Binding-site contacts:
Ligand atom O25 contacts residue ARG95 of chain 1.A at 3.6 Å.
Ligand atom C10 contacts residue ASP159 of chain 1.A at 3.2 Å.
Ligand atom C15 contacts residue GLU94 of chain 1.A at 3.2 Å.
Ligand atom N9 contacts residue ASP159 of chain 1.A at 3.1 Å.
Ligand atom C17 contacts residue LEU17 of chain 1.A at 3.9 Å (hydrophobic).
Ligand atom C13 contacts residue ILE158 of chain 1.A at 3.8 Å (hydrophobic).
Ligand atom C17 contacts residue LEU147 of chain 1.A at 3.4 Å (hydrophobic).
Ligand atom CL1 contacts residue GLY23 of chain 1.A at 3.5 Å.
Ligand atom N7 contacts residue LYS40 of chain 1.A at 3.5 Å (salt-bridge).
Ligand atom C3 contacts residue VAL25 of chain 1.A at 3.7 Å (hydrophobic).
Ligand atom CL1 contacts residue SER24 of chain 1.A at 3.8 Å.
Ligand atom N22 contacts residue LEU17 of chain 1.A at 3.7 Å.
Ligand atom C4 contacts residue GLY18 of chain 1.A at 3.4 Å.
Ligand atom CL1 contacts residue VAL25 of chain 1.A at 3.8 Å.
Ligand atom O21 contacts residue LEU93 of chain 1.A at 3.3 Å.
Ligand atom O25 contacts residue LEU17 of chain 1.A at 3.6 Å.
Ligand atom O24 contacts residue LEU17 of chain 1.A at 3.6 Å.
Ligand atom C8 contacts residue LYS40 of chain 1.A at 3.4 Å.
Ligand atom C18 contacts residue LEU147 of chain 1.A at 3.6 Å (hydrophobic).
Ligand atom C10 contacts residue ILE158 of chain 1.A at 3.9 Å (hydrophobic).
Ligand atom C5 contacts residue SER19 of chain 1.A at 3.5 Å.
Ligand atom C16 contacts residue ALA38 of chain 1.A at 3.5 Å (hydrophobic).
Ligand atom C8 contacts residue ASP159 of chain 1.A at 3.8 Å.
Ligand atom O25 contacts residue LEU147 of chain 1.A at 3.9 Å.
Ligand atom C11 contacts residue ILE158 of chain 1.A at 3.9 Å (hydrophobic).
Ligand atom C4 contacts residue VAL25 of chain 1.A at 3.5 Å (hydrophobic).
Ligand atom N7 contacts residue ASP159 of chain 1.A at 3.7 Å.
Ligand atom C16 contacts residue GLU94 of chain 1.A at 3.2 Å.
Ligand atom C11 contacts residue LEU93 of chain 1.A at 3.8 Å (hydrophobic).
Ligand atom C15 contacts residue ALA38 of chain 1.A at 3.5 Å (hydrophobic).
Ligand atom C5 contacts residue GLY18 of chain 1.A at 3.4 Å.
Ligand atom N9 contacts residue LYS40 of chain 1.A at 2.9 Å (salt-bridge).
Ligand atom CL1 contacts residue PHE22 of chain 1.A at 3.4 Å.
Ligand atom C16 contacts residue LEU147 of chain 1.A at 3.6 Å (hydrophobic).
Ligand atom O21 contacts residue ASP159 of chain 1.A at 3.0 Å (salt-bridge).
Ligand atom C13 contacts residue LEU93 of chain 1.A at 3.6 Å (hydrophobic).
Ligand atom C4 contacts residue GLY23 of chain 1.A at 3.6 Å.
Ligand atom C10 contacts residue LEU93 of chain 1.A at 3.6 Å (hydrophobic).
Ligand atom CL1 contacts residue LYS40 of chain 1.A at 3.6 Å.
Ligand atom C4 contacts residue SER19 of chain 1.A at 3.7 Å.

Sequence of chain 1.A:
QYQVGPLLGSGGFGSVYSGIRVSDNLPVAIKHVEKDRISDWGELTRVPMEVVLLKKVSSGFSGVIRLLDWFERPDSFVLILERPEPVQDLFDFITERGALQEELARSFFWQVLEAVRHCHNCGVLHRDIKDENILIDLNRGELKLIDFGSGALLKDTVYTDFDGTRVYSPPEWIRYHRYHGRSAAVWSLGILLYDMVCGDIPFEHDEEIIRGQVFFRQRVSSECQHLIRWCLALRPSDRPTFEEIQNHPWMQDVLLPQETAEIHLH

This small molecule binds to this protein.
Small molecule (SMILES): O=C1N/C(=N/c2ccccc2Cl)S/C1=C\c1ccc(O)c([N+](=O)[O-])c1